Sequence of chain 1.A:
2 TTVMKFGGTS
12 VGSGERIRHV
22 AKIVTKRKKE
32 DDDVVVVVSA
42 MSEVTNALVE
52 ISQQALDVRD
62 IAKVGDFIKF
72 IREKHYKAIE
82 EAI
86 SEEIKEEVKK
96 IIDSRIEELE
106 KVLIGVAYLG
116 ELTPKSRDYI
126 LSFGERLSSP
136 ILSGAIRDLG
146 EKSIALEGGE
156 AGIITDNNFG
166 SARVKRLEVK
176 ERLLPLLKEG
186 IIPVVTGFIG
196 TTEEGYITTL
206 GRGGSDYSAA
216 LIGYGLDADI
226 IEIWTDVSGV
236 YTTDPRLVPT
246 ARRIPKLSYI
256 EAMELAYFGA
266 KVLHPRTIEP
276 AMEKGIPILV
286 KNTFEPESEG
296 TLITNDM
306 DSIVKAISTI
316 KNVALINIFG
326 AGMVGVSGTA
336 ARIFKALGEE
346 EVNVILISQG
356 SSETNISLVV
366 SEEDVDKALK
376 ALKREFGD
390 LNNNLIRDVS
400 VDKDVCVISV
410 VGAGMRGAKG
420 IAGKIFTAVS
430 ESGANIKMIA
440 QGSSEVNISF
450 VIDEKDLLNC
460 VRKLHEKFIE

Binding-site contacts:
Ligand atom OG1 contacts residue GLN440 of chain 1.B at 2.4 Å (h-bond).
Ligand atom CG2 contacts residue GLN440 of chain 1.B at 4.2 Å.
Ligand atom C contacts residue ILE435 of chain 1.A at 3.4 Å (hydrophobic).
Ligand atom O contacts residue LYS418 of chain 1.B at 3.2 Å (salt-bridge).
Ligand atom OG1 contacts residue ALA421 of chain 1.B at 3.6 Å.
Ligand atom N contacts residue GLY419 of chain 1.B at 3.8 Å.
Ligand atom CA contacts residue ALA421 of chain 1.B at 3.8 Å (hydrophobic).
Ligand atom OG1 contacts residue ILE435 of chain 1.A at 3.8 Å.
Ligand atom O contacts residue ILE420 of chain 1.B at 4.4 Å.
Ligand atom CB contacts residue GLN440 of chain 1.B at 3.8 Å.
Ligand atom C contacts residue LYS418 of chain 1.B at 3.9 Å.
Ligand atom O contacts residue ILE435 of chain 1.A at 4.2 Å.
Ligand atom O contacts residue GLY416 of chain 1.B at 4.0 Å.
Ligand atom N contacts residue ALA417 of chain 1.B at 3.8 Å.
Ligand atom N contacts residue ALA421 of chain 1.B at 2.8 Å (h-bond).
Ligand atom C contacts residue ASN434 of chain 1.A at 3.2 Å.
Ligand atom OXT contacts residue ASN434 of chain 1.A at 3.0 Å (h-bond).
Ligand atom CB contacts residue MET414 of chain 1.B at 4.2 Å (hydrophobic).
Ligand atom CG2 contacts residue MET414 of chain 1.B at 3.4 Å (hydrophobic).
Ligand atom OXT contacts residue ALA433 of chain 1.A at 4.1 Å.
Ligand atom CA contacts residue ALA417 of chain 1.B at 4.3 Å (hydrophobic).
Ligand atom O contacts residue ASN434 of chain 1.A at 2.8 Å (h-bond).
Ligand atom CB contacts residue ILE420 of chain 1.B at 3.8 Å (hydrophobic).
Ligand atom O contacts residue ALA417 of chain 1.B at 3.0 Å (h-bond).
Ligand atom OXT contacts residue ILE435 of chain 1.A at 2.4 Å (h-bond).
Ligand atom OG1 contacts residue ILE447 of chain 1.B at 3.9 Å.
Ligand atom CA contacts residue ILE420 of chain 1.B at 4.2 Å (hydrophobic).
Ligand atom C contacts residue GLY419 of chain 1.B at 4.4 Å.
Ligand atom CB contacts residue ILE435 of chain 1.A at 3.9 Å (hydrophobic).
Ligand atom C contacts residue ALA417 of chain 1.B at 3.8 Å (hydrophobic).
Ligand atom CG2 contacts residue ASN434 of chain 1.A at 4.1 Å.
Ligand atom OXT contacts residue LYS418 of chain 1.B at 3.9 Å.
Ligand atom CG2 contacts residue GLU444 of chain 1.B at 3.2 Å.
Ligand atom CA contacts residue ILE435 of chain 1.A at 3.7 Å (hydrophobic).
Ligand atom OG1 contacts residue ILE438 of chain 1.A at 4.4 Å.
Ligand atom CG2 contacts residue ILE435 of chain 1.A at 3.3 Å (hydrophobic).
Ligand atom N contacts residue ILE420 of chain 1.B at 3.3 Å (h-bond).
Ligand atom CB contacts residue ALA421 of chain 1.B at 4.0 Å (hydrophobic).
Ligand atom O contacts residue MET414 of chain 1.B at 3.9 Å.
Ligand atom O contacts residue GLU444 of chain 1.B at 4.1 Å.

The small molecule below binds the protein below.
Small molecule (SMILES): C[C@@H](O)[C@H](N)C(=O)O

Sequence of chain 1.B:
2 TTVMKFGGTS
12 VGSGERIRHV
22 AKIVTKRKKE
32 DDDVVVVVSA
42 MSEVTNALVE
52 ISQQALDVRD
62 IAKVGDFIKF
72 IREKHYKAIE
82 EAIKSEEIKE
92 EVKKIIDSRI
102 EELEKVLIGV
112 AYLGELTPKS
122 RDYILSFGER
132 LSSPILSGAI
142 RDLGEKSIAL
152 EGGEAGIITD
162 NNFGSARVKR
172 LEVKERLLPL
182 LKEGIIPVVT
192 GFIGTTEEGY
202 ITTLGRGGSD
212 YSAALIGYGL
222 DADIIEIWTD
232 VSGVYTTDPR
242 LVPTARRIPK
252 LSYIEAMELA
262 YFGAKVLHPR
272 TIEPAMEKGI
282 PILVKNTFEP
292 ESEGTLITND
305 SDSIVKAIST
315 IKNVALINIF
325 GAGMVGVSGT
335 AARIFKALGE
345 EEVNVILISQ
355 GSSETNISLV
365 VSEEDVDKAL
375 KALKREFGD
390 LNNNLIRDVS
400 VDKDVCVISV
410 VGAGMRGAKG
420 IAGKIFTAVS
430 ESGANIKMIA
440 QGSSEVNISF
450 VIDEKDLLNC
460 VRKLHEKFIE